Binding-site contacts:
Ligand atom C4 contacts residue ASN195 of chain 1.A at 4.2 Å.
Ligand atom O6 contacts residue ASN195 of chain 1.A at 3.9 Å.
Ligand atom C6 contacts residue ASN195 of chain 1.A at 3.3 Å.
Ligand atom C1 contacts residue ASN195 of chain 1.A at 4.1 Å.
Ligand atom O5 contacts residue ASN195 of chain 1.A at 3.0 Å (h-bond).
Ligand atom C5 contacts residue ASN195 of chain 1.A at 3.7 Å.

Sequence of chain 1.A:
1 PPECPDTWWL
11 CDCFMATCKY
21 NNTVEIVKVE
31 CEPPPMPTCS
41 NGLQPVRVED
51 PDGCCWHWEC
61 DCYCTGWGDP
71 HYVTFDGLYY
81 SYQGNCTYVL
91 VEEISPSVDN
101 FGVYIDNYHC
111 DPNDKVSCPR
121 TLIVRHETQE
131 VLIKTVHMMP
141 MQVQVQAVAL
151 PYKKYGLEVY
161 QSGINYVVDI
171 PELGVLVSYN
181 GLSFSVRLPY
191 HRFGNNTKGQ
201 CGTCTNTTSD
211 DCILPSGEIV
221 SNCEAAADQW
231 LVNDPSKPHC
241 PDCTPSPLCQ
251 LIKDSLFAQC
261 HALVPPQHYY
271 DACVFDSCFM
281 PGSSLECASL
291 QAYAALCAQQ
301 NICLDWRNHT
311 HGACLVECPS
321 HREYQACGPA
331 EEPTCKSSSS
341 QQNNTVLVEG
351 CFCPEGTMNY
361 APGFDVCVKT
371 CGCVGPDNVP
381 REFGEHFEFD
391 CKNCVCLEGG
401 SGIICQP

A protein and the small-molecule ligand that binds it are described below.
Small molecule (SMILES): CC(=O)N[C@@H]1[C@@H](O)[C@H](O)[C@@H](CO)O[C@H]1O